This small molecule binds to this protein.
Small molecule (SMILES): O=C1N[C@H](c2cccnc2)C(=O)N1c1cccc(Cl)c1

Sequence of chain 2.A:
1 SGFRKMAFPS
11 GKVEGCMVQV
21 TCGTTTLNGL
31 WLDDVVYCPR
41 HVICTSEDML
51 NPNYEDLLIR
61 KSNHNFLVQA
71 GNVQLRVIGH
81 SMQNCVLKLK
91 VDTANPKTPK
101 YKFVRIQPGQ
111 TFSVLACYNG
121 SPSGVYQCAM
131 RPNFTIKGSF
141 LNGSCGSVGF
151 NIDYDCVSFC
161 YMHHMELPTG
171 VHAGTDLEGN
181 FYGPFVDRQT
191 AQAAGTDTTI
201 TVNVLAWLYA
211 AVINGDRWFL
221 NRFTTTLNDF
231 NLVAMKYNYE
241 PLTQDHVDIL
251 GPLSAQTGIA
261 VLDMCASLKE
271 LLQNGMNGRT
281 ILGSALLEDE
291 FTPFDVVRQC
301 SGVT

Binding-site contacts:
Ligand atom O1 contacts residue MET165 of chain 1.A at 3.6 Å.
Ligand atom C11 contacts residue GLU166 of chain 1.A at 3.7 Å.
Ligand atom N1 contacts residue ASN142 of chain 1.A at 3.4 Å (h-bond).
Ligand atom C5 contacts residue HIS41 of chain 1.A at 3.7 Å.
Ligand atom C13 contacts residue GLU166 of chain 1.A at 3.9 Å.
Ligand atom N2 contacts residue PHE140 of chain 1.A at 4.0 Å.
Ligand atom C12 contacts residue LEU141 of chain 1.A at 3.9 Å (hydrophobic).
Ligand atom C1 contacts residue MET165 of chain 1.A at 3.6 Å (hydrophobic).
Ligand atom C11 contacts residue LEU141 of chain 1.A at 3.6 Å (hydrophobic).
Ligand atom C10 contacts residue GLU166 of chain 1.A at 4.0 Å.
Ligand atom CL contacts residue HIS41 of chain 1.A at 3.0 Å.
Ligand atom N2 contacts residue SER144 of chain 1.A at 3.8 Å.
Ligand atom CL contacts residue ASP187 of chain 1.A at 3.2 Å.
Ligand atom C1 contacts residue ARG188 of chain 1.A at 3.8 Å.
Ligand atom O contacts residue CYS145 of chain 1.A at 3.9 Å.
Ligand atom C10 contacts residue LEU141 of chain 1.A at 4.0 Å (hydrophobic).
Ligand atom C12 contacts residue PHE140 of chain 1.A at 3.4 Å (hydrophobic).
Ligand atom C3 contacts residue GLN189 of chain 1.A at 3.3 Å.
Ligand atom C5 contacts residue MET165 of chain 1.A at 3.6 Å (hydrophobic).
Ligand atom C contacts residue HIS164 of chain 1.A at 4.1 Å.
Ligand atom C12 contacts residue GLU166 of chain 1.A at 3.6 Å.
Ligand atom C contacts residue HIS41 of chain 1.A at 3.9 Å.
Ligand atom C6 contacts residue CYS145 of chain 1.A at 3.9 Å (hydrophobic).
Ligand atom N1 contacts residue CYS145 of chain 1.A at 3.9 Å.
Ligand atom C5 contacts residue HIS164 of chain 1.A at 3.3 Å.
Ligand atom O contacts residue HIS41 of chain 1.A at 3.5 Å (h-bond).
Ligand atom C2 contacts residue GLN189 of chain 1.A at 3.5 Å.
Ligand atom C11 contacts residue PHE140 of chain 1.A at 3.5 Å (hydrophobic).
Ligand atom C11 contacts residue ASN142 of chain 1.A at 3.8 Å.
Ligand atom C13 contacts residue HIS163 of chain 1.A at 3.6 Å.
Ligand atom CL contacts residue HIS164 of chain 1.A at 4.0 Å.
Ligand atom C7 contacts residue ASN142 of chain 1.A at 3.8 Å.
Ligand atom C10 contacts residue ASN142 of chain 1.A at 3.8 Å.
Ligand atom C contacts residue MET165 of chain 1.A at 3.8 Å (hydrophobic).
Ligand atom O1 contacts residue GLU166 of chain 1.A at 3.1 Å (salt-bridge).
Ligand atom C12 contacts residue HIS163 of chain 1.A at 3.6 Å.
Ligand atom C12 contacts residue SER144 of chain 1.A at 4.0 Å.
Ligand atom N2 contacts residue GLU166 of chain 1.A at 3.8 Å.
Ligand atom C13 contacts residue CYS145 of chain 1.A at 3.9 Å (hydrophobic).
Ligand atom N2 contacts residue HIS163 of chain 1.A at 2.8 Å (h-bond).

Sequence of chain 1.A:
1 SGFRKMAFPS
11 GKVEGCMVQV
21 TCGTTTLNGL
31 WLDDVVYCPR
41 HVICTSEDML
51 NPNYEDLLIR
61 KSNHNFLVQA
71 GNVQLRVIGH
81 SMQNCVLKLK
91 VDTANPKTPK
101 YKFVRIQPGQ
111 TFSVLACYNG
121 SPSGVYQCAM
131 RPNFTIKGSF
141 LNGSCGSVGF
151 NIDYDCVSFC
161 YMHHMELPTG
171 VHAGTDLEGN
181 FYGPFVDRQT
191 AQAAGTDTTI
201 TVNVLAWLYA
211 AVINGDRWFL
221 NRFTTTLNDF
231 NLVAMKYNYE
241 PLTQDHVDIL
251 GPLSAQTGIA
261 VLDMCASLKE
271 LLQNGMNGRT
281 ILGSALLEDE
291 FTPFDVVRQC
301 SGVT